The small molecule below binds the protein below.
Small molecule (SMILES): C=C[C@@H]([NH3+])C(=O)[O-]

Binding-site contacts:
Ligand atom CAG contacts residue HIS180 of chain 3.A at 3.1 Å.
Ligand atom CAF contacts residue HIS180 of chain 3.A at 3.9 Å.
Ligand atom NAB contacts residue ASP139 of chain 2.A at 3.6 Å.
Ligand atom CAE contacts residue LEU126 of chain 3.A at 3.9 Å (hydrophobic).
Ligand atom CAE contacts residue SER125 of chain 3.A at 4.1 Å.
Ligand atom OAC contacts residue ASP139 of chain 2.A at 2.9 Å (salt-bridge).
Ligand atom CAG contacts residue SER113 of chain 3.A at 4.2 Å.
Ligand atom CAF contacts residue SER125 of chain 3.A at 4.2 Å.
Ligand atom NAB contacts residue HIS180 of chain 3.A at 2.9 Å (h-bond).
Ligand atom NAB contacts residue LEU126 of chain 3.A at 4.1 Å.
Ligand atom OAD contacts residue ASN124 of chain 3.A at 3.2 Å.
Ligand atom CAF contacts residue PHE130 of chain 2.A at 4.2 Å (hydrophobic).
Ligand atom OAC contacts residue ASN124 of chain 3.A at 4.1 Å.
Ligand atom OAD contacts residue PHE130 of chain 2.A at 4.3 Å.
Ligand atom OAD contacts residue LEU126 of chain 3.A at 4.2 Å.
Ligand atom OAC contacts residue PHE130 of chain 2.A at 3.5 Å.
Ligand atom CAA contacts residue VAL179 of chain 3.A at 4.2 Å (hydrophobic).
Ligand atom CAE contacts residue VAL179 of chain 3.A at 3.9 Å (hydrophobic).
Ligand atom CAF contacts residue ASN124 of chain 3.A at 4.0 Å.
Ligand atom CAA contacts residue SER113 of chain 3.A at 3.0 Å.
Ligand atom CAA contacts residue LYS114 of chain 3.A at 3.9 Å.
Ligand atom CAA contacts residue HIS180 of chain 3.A at 2.9 Å.
Ligand atom OAC contacts residue TRP88 of chain 3.A at 4.1 Å.
Ligand atom CAG contacts residue VAL179 of chain 3.A at 4.2 Å (hydrophobic).
Ligand atom CAF contacts residue ASP139 of chain 2.A at 3.8 Å.
Ligand atom CAA contacts residue LEU115 of chain 3.A at 3.9 Å (hydrophobic).
Ligand atom NAB contacts residue PRO178 of chain 3.A at 3.7 Å.
Ligand atom NAB contacts residue SER113 of chain 3.A at 4.4 Å.
Ligand atom NAB contacts residue VAL179 of chain 3.A at 3.4 Å.
Ligand atom CAE contacts residue SER113 of chain 3.A at 2.9 Å.
Ligand atom OAD contacts residue SER125 of chain 3.A at 3.0 Å (h-bond).
Ligand atom CAG contacts residue ASP139 of chain 2.A at 4.2 Å.
Ligand atom NAB contacts residue TRP88 of chain 3.A at 4.2 Å.
Ligand atom CAE contacts residue HIS180 of chain 3.A at 3.6 Å.
Ligand atom OAD contacts residue SER129 of chain 2.A at 4.3 Å.
Ligand atom OAC contacts residue HIS180 of chain 3.A at 3.8 Å.

Sequence of chain 2.A:
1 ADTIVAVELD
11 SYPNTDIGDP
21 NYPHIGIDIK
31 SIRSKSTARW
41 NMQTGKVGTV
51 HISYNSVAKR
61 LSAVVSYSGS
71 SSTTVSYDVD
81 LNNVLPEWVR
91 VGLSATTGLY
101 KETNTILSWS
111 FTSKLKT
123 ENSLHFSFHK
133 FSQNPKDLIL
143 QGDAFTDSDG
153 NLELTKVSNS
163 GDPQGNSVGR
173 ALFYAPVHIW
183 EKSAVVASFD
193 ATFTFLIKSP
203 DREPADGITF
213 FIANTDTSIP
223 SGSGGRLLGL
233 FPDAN

Sequence of chain 3.A:
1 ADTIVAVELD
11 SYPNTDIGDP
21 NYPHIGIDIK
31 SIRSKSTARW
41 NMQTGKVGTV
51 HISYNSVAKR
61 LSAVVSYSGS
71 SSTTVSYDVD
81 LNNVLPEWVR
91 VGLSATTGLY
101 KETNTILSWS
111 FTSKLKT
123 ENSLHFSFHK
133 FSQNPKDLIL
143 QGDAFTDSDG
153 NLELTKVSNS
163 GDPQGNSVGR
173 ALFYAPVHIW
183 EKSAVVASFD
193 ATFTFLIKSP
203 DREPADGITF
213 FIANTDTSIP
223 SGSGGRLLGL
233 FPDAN